A protein and the small-molecule ligand that binds it are described below.
Small molecule (SMILES): CC(=O)N[C@@H]1[C@@H](O)[C@H](O)[C@@H](CO)O[C@H]1O

Binding-site contacts:
Ligand atom O7 contacts residue ASN351 of chain 1.A at 3.5 Å (h-bond).
Ligand atom C1 contacts residue ASN351 of chain 1.A at 1.4 Å.
Ligand atom C5 contacts residue ASN351 of chain 1.A at 3.6 Å.
Ligand atom O5 contacts residue ASN351 of chain 1.A at 2.3 Å (h-bond).
Ligand atom C7 contacts residue ASN351 of chain 1.A at 3.4 Å.
Ligand atom C8 contacts residue ASN351 of chain 1.A at 4.4 Å.
Ligand atom C2 contacts residue ASN351 of chain 1.A at 2.5 Å.
Ligand atom N2 contacts residue ASN351 of chain 1.A at 2.9 Å (h-bond).
Ligand atom C3 contacts residue ASN351 of chain 1.A at 3.7 Å.
Ligand atom C4 contacts residue ASN351 of chain 1.A at 4.3 Å.

Sequence of chain 1.A:
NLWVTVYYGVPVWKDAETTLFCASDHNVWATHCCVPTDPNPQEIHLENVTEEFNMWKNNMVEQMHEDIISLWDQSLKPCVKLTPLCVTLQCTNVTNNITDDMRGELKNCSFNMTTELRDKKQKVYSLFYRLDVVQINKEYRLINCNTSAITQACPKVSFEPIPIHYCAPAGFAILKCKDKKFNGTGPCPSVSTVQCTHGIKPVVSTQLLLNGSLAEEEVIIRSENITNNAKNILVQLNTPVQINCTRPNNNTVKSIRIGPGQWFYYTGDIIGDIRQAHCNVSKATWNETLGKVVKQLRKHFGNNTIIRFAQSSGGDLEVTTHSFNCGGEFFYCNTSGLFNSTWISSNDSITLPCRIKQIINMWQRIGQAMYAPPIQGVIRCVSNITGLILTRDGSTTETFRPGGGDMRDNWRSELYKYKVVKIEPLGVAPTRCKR